A protein and the small-molecule ligand that binds it are described below.
Small molecule (SMILES): CCC1(C)CCCCC1

Sequence of chain 2.A:
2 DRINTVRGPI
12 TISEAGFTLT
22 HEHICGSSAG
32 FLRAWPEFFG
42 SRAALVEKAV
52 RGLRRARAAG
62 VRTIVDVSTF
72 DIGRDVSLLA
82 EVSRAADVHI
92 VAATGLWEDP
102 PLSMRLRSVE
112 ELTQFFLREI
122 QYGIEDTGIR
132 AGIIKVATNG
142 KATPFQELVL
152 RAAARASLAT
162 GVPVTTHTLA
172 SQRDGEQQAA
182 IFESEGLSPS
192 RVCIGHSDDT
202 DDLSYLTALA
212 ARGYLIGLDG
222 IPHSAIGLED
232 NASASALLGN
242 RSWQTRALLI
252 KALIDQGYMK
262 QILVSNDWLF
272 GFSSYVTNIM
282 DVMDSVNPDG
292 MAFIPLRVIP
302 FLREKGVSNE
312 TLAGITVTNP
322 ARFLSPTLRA

Binding-site contacts:
Ligand atom CAC contacts residue SER309 of chain 2.A at 2.9 Å.
Ligand atom CAD contacts residue ILE255 of chain 2.A at 4.0 Å (hydrophobic).
Ligand atom CAG contacts residue ILE255 of chain 2.A at 3.9 Å (hydrophobic).
Ligand atom CAG contacts residue THR312 of chain 2.A at 3.2 Å.
Ligand atom CAD contacts residue MET260 of chain 2.A at 4.2 Å (hydrophobic).
Ligand atom CAG contacts residue SER309 of chain 2.A at 4.0 Å.
Ligand atom CAF contacts residue MET260 of chain 2.A at 4.2 Å (hydrophobic).
Ligand atom CAC contacts residue THR312 of chain 2.A at 2.4 Å.
Ligand atom CAH contacts residue SER309 of chain 2.A at 2.8 Å.
Ligand atom CAI contacts residue THR312 of chain 2.A at 3.7 Å.
Ligand atom CAE contacts residue SER309 of chain 2.A at 2.3 Å.
Ligand atom CAF contacts residue THR312 of chain 2.A at 2.9 Å.
Ligand atom CAG contacts residue VAL308 of chain 2.A at 4.3 Å (hydrophobic).
Ligand atom CAF contacts residue SER309 of chain 2.A at 4.3 Å.
Ligand atom CAE contacts residue THR312 of chain 2.A at 1.6 Å.
Ligand atom CAH contacts residue THR312 of chain 2.A at 2.7 Å.
Ligand atom CAH contacts residue VAL308 of chain 2.A at 3.8 Å (hydrophobic).
Ligand atom CAB contacts residue GLY307 of chain 2.A at 4.4 Å.